The protein below binds the small molecule below.
Small molecule (SMILES): C[C@H](N)C(=O)N[C@@H](C)C(=O)N[C@@H](C)C(=O)N[C@@H](C)C(=O)N[C@@H](C)C(=O)N[C@@H](C)C(=O)N[C@@H](C)C(=O)N[C@@H](C)C(=O)N[C@@H](C)C(=O)N[C@@H](C)C(=O)N[C@@H](C)C(=O)N[C@@H](C)C(=O)N[C@@H](C)C=O

Sequence of chain 1.QB:
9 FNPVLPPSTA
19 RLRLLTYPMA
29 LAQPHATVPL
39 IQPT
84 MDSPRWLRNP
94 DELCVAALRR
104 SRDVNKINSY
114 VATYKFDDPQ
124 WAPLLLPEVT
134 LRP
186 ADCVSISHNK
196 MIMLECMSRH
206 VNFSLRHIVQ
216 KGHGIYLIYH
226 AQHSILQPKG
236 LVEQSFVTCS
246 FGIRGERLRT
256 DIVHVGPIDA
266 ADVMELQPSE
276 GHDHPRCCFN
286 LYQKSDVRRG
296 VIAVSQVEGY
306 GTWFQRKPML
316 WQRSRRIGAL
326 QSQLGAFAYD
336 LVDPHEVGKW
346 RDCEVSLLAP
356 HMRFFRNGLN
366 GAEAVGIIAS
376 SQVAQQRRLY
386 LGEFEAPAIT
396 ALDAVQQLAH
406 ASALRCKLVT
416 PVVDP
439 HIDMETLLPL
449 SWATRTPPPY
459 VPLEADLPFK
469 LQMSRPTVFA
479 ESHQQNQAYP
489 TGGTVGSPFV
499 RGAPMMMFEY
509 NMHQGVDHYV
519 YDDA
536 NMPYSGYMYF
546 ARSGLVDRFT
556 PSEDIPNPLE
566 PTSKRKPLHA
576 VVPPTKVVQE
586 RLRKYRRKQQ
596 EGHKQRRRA

Binding-site contacts:
Ligand atom O contacts residue CYS282 of chain 1.QB at 3.6 Å.
Ligand atom N contacts residue TYR287 of chain 1.QB at 3.8 Å.
Ligand atom CA contacts residue CYS282 of chain 1.QB at 3.5 Å (hydrophobic).
Ligand atom O contacts residue LEU134 of chain 1.QB at 3.4 Å.
Ligand atom O contacts residue GLU131 of chain 1.QB at 3.5 Å (salt-bridge).
Ligand atom O contacts residue PHE284 of chain 1.QB at 3.6 Å.
Ligand atom CB contacts residue PHE119 of chain 1.QB at 3.7 Å (hydrophobic).
Ligand atom C contacts residue THR133 of chain 1.QB at 3.9 Å.
Ligand atom CA contacts residue PHE284 of chain 1.QB at 3.5 Å (hydrophobic).
Ligand atom N contacts residue THR133 of chain 1.QB at 3.6 Å (h-bond).
Ligand atom CA contacts residue THR133 of chain 1.QB at 3.8 Å.
Ligand atom CB contacts residue LEU286 of chain 1.QB at 3.7 Å (hydrophobic).
Ligand atom CA contacts residue PHE284 of chain 1.QB at 3.7 Å (hydrophobic).
Ligand atom O contacts residue CYS282 of chain 1.QB at 3.4 Å (h-bond).
Ligand atom O contacts residue VAL132 of chain 1.QB at 3.3 Å.
Ligand atom CB contacts residue CYS282 of chain 1.QB at 3.7 Å (hydrophobic).
Ligand atom N contacts residue ARG135 of chain 1.QB at 3.7 Å.
Ligand atom CB contacts residue PRO280 of chain 1.QB at 3.2 Å (hydrophobic).
Ligand atom CB contacts residue GLN288 of chain 1.QB at 3.7 Å.
Ligand atom N contacts residue PHE284 of chain 1.QB at 2.8 Å (h-bond).
Ligand atom O contacts residue ALA125 of chain 1.QB at 3.4 Å.
Ligand atom C contacts residue PHE284 of chain 1.QB at 3.6 Å (hydrophobic).
Ligand atom O contacts residue LEU286 of chain 1.QB at 3.7 Å.
Ligand atom C contacts residue CYS282 of chain 1.QB at 3.8 Å (hydrophobic).
Ligand atom N contacts residue VAL132 of chain 1.QB at 3.8 Å.
Ligand atom N contacts residue CYS282 of chain 1.QB at 3.1 Å (h-bond).
Ligand atom CB contacts residue TYR287 of chain 1.QB at 3.3 Å (hydrophobic).
Ligand atom CA contacts residue GLU131 of chain 1.QB at 3.8 Å.
Ligand atom CB contacts residue ASN285 of chain 1.QB at 3.6 Å.
Ligand atom CA contacts residue LEU286 of chain 1.QB at 3.7 Å (hydrophobic).
Ligand atom CB contacts residue LEU286 of chain 1.QB at 3.2 Å (hydrophobic).
Ligand atom N contacts residue LEU286 of chain 1.QB at 3.2 Å (h-bond).
Ligand atom O contacts residue ASN285 of chain 1.QB at 3.8 Å.
Ligand atom CB contacts residue PHE284 of chain 1.QB at 3.9 Å (hydrophobic).
Ligand atom O contacts residue GLU131 of chain 1.QB at 4.0 Å.
Ligand atom O contacts residue CYS283 of chain 1.QB at 3.2 Å.
Ligand atom N contacts residue GLU131 of chain 1.QB at 3.7 Å.
Ligand atom O contacts residue PHE284 of chain 1.QB at 2.9 Å (h-bond).
Ligand atom O contacts residue THR133 of chain 1.QB at 2.9 Å (h-bond).
Ligand atom CB contacts residue GLU131 of chain 1.QB at 3.3 Å.